Sequence of chain 1.A:
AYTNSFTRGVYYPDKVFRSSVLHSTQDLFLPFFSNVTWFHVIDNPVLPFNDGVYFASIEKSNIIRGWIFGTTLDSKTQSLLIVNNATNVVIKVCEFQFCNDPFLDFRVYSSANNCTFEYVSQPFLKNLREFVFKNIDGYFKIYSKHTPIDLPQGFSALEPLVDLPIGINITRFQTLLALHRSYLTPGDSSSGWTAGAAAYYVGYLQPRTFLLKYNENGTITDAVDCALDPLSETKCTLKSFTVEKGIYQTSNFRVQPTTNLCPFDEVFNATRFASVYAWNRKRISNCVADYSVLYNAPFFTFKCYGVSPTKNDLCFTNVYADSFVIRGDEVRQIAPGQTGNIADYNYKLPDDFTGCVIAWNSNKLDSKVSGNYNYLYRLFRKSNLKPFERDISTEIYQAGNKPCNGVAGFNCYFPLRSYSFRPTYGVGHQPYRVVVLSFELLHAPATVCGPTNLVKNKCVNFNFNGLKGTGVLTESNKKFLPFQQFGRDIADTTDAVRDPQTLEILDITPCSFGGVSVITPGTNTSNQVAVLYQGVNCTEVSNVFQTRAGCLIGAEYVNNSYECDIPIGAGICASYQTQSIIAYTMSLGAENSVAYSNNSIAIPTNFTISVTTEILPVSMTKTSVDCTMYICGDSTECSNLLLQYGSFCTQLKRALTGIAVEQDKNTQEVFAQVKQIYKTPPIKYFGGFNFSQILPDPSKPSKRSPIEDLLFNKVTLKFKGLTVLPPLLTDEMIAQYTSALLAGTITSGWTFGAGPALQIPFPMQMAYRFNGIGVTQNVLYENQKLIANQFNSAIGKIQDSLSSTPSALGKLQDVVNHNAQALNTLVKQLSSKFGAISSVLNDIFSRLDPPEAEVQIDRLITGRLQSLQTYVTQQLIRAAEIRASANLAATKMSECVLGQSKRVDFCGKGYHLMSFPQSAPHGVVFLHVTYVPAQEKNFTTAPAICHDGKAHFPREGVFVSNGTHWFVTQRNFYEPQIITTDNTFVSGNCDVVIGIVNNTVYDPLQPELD

This protein binds this small molecule.
Small molecule (SMILES): CC(=O)N[C@@H]1[C@@H](O)[C@H](O)[C@@H](CO)O[C@H]1O

Binding-site contacts:
Ligand atom C7 contacts residue ASN1071 of chain 1.A at 3.4 Å.
Ligand atom C2 contacts residue ASN1071 of chain 1.A at 2.4 Å.
Ligand atom C5 contacts residue ALA703 of chain 1.A at 3.7 Å (hydrophobic).
Ligand atom C4 contacts residue ASN1071 of chain 1.A at 4.2 Å.
Ligand atom O5 contacts residue ALA703 of chain 1.A at 4.5 Å.
Ligand atom O7 contacts residue ASN1071 of chain 1.A at 3.4 Å (h-bond).
Ligand atom O5 contacts residue ASN1071 of chain 1.A at 2.3 Å (h-bond).
Ligand atom N2 contacts residue ASN1071 of chain 1.A at 2.9 Å (h-bond).
Ligand atom C1 contacts residue ASN1071 of chain 1.A at 1.4 Å.
Ligand atom C8 contacts residue ASN1071 of chain 1.A at 4.5 Å.
Ligand atom C8 contacts residue GLU1069 of chain 1.A at 3.2 Å.
Ligand atom C3 contacts residue ASN1071 of chain 1.A at 3.8 Å.
Ligand atom C6 contacts residue ALA703 of chain 1.A at 3.7 Å (hydrophobic).
Ligand atom C8 contacts residue LYS1070 of chain 1.A at 4.0 Å.
Ligand atom C5 contacts residue ASN1071 of chain 1.A at 3.6 Å.